Binding-site contacts:
Ligand atom C6 contacts residue LYS458 of chain 1.B at 3.8 Å.
Ligand atom O6 contacts residue THR236 of chain 1.A at 3.5 Å.
Ligand atom C7 contacts residue ASN234 of chain 1.A at 3.4 Å.
Ligand atom O7 contacts residue ARG457 of chain 1.B at 2.8 Å (salt-bridge).
Ligand atom C7 contacts residue ASN460 of chain 1.B at 4.5 Å.
Ligand atom O5 contacts residue ASN234 of chain 1.A at 2.3 Å (h-bond).
Ligand atom C7 contacts residue ARG457 of chain 1.B at 3.9 Å.
Ligand atom C1 contacts residue ASN234 of chain 1.A at 1.4 Å.
Ligand atom N2 contacts residue ASN234 of chain 1.A at 3.0 Å (h-bond).
Ligand atom O7 contacts residue ASN234 of chain 1.A at 3.1 Å (h-bond).
Ligand atom C8 contacts residue GLU465 of chain 1.B at 4.1 Å.
Ligand atom O3 contacts residue SER459 of chain 1.B at 3.6 Å (h-bond).
Ligand atom C8 contacts residue ASN460 of chain 1.B at 3.5 Å.
Ligand atom C8 contacts residue ARG457 of chain 1.B at 4.4 Å.
Ligand atom C8 contacts residue LYS462 of chain 1.B at 4.3 Å.
Ligand atom C6 contacts residue THR108 of chain 1.A at 3.9 Å.
Ligand atom O6 contacts residue THR108 of chain 1.A at 3.3 Å.
Ligand atom C3 contacts residue ASN234 of chain 1.A at 3.8 Å.
Ligand atom C4 contacts residue ASN234 of chain 1.A at 4.2 Å.
Ligand atom O5 contacts residue THR108 of chain 1.A at 3.7 Å.
Ligand atom O7 contacts residue GLU465 of chain 1.B at 3.2 Å (salt-bridge).
Ligand atom C2 contacts residue ASN234 of chain 1.A at 2.4 Å.
Ligand atom C5 contacts residue THR108 of chain 1.A at 4.5 Å.
Ligand atom O6 contacts residue LYS458 of chain 1.B at 3.8 Å.
Ligand atom C5 contacts residue ASN234 of chain 1.A at 3.6 Å.
Ligand atom C7 contacts residue GLU465 of chain 1.B at 3.9 Å.

The small molecule below binds the protein below.
Small molecule (SMILES): CC(=O)N[C@H]1[C@H](O[C@H]2[C@H](O)[C@@H](NC(C)=O)CO[C@@H]2CO)O[C@H](CO)[C@@H](O)[C@@H]1O

Sequence of chain 1.B:
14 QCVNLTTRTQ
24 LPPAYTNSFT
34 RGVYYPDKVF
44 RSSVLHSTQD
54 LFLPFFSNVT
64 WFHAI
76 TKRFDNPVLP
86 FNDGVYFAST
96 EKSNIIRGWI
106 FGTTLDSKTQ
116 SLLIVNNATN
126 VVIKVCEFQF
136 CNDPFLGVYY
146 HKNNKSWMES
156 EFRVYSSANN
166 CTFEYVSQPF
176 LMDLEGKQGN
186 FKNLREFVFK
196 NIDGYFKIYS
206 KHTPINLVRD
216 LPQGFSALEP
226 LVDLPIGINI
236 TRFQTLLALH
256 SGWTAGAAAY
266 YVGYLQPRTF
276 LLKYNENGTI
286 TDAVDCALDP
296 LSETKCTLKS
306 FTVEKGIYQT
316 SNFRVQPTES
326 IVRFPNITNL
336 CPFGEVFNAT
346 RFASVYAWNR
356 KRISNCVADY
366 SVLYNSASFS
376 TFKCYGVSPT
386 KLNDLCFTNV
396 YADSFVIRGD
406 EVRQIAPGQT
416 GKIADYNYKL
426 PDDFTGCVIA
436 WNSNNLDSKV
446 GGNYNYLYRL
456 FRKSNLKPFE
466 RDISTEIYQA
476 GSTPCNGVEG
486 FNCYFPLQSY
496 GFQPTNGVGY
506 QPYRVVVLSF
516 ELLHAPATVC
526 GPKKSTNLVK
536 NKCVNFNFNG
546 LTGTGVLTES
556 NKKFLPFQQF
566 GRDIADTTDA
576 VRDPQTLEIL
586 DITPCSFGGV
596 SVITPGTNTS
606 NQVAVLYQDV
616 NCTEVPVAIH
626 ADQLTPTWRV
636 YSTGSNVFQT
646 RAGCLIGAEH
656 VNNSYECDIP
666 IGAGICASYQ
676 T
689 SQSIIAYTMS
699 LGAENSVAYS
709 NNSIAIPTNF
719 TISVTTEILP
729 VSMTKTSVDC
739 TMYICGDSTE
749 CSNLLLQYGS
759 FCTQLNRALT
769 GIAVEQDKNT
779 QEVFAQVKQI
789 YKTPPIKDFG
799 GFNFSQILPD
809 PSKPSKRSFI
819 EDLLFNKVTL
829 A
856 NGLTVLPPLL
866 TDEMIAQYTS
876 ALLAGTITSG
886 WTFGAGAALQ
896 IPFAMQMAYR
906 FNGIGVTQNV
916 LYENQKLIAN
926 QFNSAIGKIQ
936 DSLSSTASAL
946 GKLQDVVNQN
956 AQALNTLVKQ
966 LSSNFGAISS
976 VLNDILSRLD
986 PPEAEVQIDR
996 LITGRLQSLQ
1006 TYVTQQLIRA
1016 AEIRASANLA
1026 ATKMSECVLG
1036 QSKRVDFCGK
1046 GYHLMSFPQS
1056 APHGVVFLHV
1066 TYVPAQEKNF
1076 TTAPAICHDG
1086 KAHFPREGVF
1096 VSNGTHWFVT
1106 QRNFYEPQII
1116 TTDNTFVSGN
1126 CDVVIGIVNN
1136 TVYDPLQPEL

Sequence of chain 1.A:
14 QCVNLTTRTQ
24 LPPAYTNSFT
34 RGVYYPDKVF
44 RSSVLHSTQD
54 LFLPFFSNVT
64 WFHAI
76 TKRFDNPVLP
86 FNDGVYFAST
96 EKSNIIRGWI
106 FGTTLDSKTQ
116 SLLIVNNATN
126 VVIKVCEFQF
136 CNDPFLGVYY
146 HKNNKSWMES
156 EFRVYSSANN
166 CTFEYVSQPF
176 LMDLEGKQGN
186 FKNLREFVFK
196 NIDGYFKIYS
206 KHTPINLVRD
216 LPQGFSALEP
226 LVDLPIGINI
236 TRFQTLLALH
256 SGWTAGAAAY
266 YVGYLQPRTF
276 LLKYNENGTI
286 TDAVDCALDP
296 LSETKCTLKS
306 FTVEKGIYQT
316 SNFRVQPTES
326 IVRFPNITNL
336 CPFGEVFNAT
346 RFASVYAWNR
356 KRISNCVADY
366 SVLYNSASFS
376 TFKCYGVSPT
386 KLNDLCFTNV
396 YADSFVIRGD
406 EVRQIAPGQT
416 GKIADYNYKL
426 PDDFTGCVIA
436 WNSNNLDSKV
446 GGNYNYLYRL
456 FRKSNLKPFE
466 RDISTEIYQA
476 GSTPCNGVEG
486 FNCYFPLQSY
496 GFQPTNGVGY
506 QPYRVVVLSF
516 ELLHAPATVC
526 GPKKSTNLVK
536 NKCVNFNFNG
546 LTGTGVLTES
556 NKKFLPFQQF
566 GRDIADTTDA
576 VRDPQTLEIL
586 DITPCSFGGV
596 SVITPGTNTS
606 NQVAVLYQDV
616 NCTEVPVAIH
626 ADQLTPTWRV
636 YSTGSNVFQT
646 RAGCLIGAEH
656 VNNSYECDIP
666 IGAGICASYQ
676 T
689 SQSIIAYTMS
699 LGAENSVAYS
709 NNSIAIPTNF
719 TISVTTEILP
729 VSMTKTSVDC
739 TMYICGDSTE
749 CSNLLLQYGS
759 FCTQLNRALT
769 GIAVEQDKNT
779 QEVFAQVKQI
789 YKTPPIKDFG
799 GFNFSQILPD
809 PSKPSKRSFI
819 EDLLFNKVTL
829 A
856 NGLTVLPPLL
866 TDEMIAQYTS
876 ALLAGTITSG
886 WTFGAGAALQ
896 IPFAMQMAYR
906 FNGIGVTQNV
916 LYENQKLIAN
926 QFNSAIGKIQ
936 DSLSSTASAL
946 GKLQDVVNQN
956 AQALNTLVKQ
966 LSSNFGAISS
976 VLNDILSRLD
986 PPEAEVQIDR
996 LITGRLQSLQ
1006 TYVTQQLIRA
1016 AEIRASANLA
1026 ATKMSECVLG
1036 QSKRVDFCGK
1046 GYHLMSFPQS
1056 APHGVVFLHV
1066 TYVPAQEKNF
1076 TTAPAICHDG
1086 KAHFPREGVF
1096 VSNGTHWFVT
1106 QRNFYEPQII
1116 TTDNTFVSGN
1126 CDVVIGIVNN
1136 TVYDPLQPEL